Binding-site contacts:
Ligand atom NE2 contacts residue LYS31 of chain 1.A at 3.0 Å (salt-bridge).
Ligand atom CB contacts residue PRO30 of chain 1.A at 4.2 Å (hydrophobic).
Ligand atom CB contacts residue LYS31 of chain 1.A at 3.4 Å.
Ligand atom O contacts residue SER32 of chain 1.A at 3.1 Å.
Ligand atom CA contacts residue LYS31 of chain 1.A at 4.1 Å.
Ligand atom NE2 contacts residue ALA24 of chain 1.A at 3.6 Å.
Ligand atom CA contacts residue PRO30 of chain 1.A at 4.0 Å (hydrophobic).
Ligand atom NE2 contacts residue PRO30 of chain 1.A at 3.9 Å.
Ligand atom OXT contacts residue SER32 of chain 1.A at 3.4 Å (h-bond).
Ligand atom CD contacts residue PRO30 of chain 1.A at 4.3 Å (hydrophobic).
Ligand atom OE1 contacts residue LYS31 of chain 1.A at 3.0 Å.
Ligand atom CA contacts residue SER32 of chain 1.A at 4.2 Å.
Ligand atom CG contacts residue PRO30 of chain 1.A at 4.0 Å (hydrophobic).
Ligand atom C contacts residue SER32 of chain 1.A at 3.4 Å.
Ligand atom NE2 contacts residue ILE29 of chain 1.A at 3.7 Å.
Ligand atom CG contacts residue LYS31 of chain 1.A at 3.5 Å.
Ligand atom CD contacts residue LYS31 of chain 1.A at 3.2 Å.
Ligand atom CB contacts residue SER32 of chain 1.A at 4.1 Å.

The protein below binds the small molecule below.
Small molecule (SMILES): NC(=O)CC[C@H](N)C(=O)O

Sequence of chain 1.A:
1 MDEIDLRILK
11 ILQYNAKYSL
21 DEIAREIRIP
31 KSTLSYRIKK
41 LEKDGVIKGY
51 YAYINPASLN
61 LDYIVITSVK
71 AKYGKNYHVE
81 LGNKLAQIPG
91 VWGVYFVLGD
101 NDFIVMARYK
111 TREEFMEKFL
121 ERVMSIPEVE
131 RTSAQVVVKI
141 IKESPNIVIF